A small-molecule ligand and the protein it binds are described below.
Small molecule (SMILES): COc1cc(/C=C/C(=O)O)ccc1O

Sequence of chain 1.A:
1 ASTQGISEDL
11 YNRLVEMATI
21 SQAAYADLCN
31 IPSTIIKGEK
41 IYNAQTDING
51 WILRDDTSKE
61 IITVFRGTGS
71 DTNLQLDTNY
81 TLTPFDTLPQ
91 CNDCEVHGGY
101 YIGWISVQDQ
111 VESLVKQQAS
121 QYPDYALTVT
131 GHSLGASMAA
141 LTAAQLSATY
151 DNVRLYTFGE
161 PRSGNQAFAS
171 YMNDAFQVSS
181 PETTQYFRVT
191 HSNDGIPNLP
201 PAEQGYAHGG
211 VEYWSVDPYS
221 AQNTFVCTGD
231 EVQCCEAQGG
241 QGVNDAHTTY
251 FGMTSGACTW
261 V

Binding-site contacts:
Ligand atom C5 contacts residue PRO218 of chain 1.A at 3.8 Å (hydrophobic).
Ligand atom C8 contacts residue ASN223 of chain 1.A at 3.1 Å.
Ligand atom C4 contacts residue PRO218 of chain 1.A at 3.5 Å (hydrophobic).
Ligand atom O4 contacts residue PRO218 of chain 1.A at 3.7 Å.
Ligand atom C6 contacts residue PRO218 of chain 1.A at 4.0 Å (hydrophobic).
Ligand atom C9 contacts residue ASN223 of chain 1.A at 3.2 Å.
Ligand atom C6 contacts residue ASN223 of chain 1.A at 4.0 Å.
Ligand atom O3 contacts residue PRO218 of chain 1.A at 4.1 Å.
Ligand atom C9 contacts residue VAL216 of chain 1.A at 4.4 Å (hydrophobic).
Ligand atom C7 contacts residue ASN223 of chain 1.A at 4.0 Å.
Ligand atom C3 contacts residue PRO218 of chain 1.A at 3.5 Å (hydrophobic).
Ligand atom O1 contacts residue PHE225 of chain 1.A at 4.1 Å.
Ligand atom O1 contacts residue ASN223 of chain 1.A at 2.6 Å (h-bond).
Ligand atom O1 contacts residue VAL216 of chain 1.A at 3.8 Å.
Ligand atom C2 contacts residue PRO218 of chain 1.A at 3.6 Å (hydrophobic).
Ligand atom C1 contacts residue PRO218 of chain 1.A at 3.8 Å (hydrophobic).
Ligand atom C1 contacts residue ASN223 of chain 1.A at 4.2 Å.